The protein below binds the small molecule below.
Small molecule (SMILES): O=C(O)c1ccc[n+]([C@@H]2O[C@H](CO[P](=O)([O-])O)[C@@H](O)[C@H]2O)c1

Binding-site contacts:
Ligand atom C5 contacts residue ASP25 of chain 1.A at 3.4 Å.
Ligand atom P contacts residue THR299 of chain 6.A at 3.7 Å.
Ligand atom C2 contacts residue TYR27 of chain 1.A at 3.3 Å (hydrophobic).
Ligand atom C5 contacts residue PHE144 of chain 6.A at 3.4 Å (hydrophobic).
Ligand atom O1P contacts residue GLY278 of chain 6.A at 3.4 Å (h-bond).
Ligand atom O7 contacts residue GLY184 of chain 6.A at 3.1 Å.
Ligand atom C4 contacts residue SER170 of chain 6.A at 3.6 Å.
Ligand atom C7 contacts residue TYR27 of chain 1.A at 3.5 Å (hydrophobic).
Ligand atom N1 contacts residue ARG147 of chain 6.A at 3.6 Å (salt-bridge).
Ligand atom O1P contacts residue THR299 of chain 6.A at 3.5 Å (h-bond).
Ligand atom O2P contacts residue THR299 of chain 6.A at 2.4 Å (h-bond).
Ligand atom O7 contacts residue PHE144 of chain 6.A at 3.7 Å.
Ligand atom O3' contacts residue ASP243 of chain 6.A at 2.5 Å (salt-bridge).
Ligand atom O1P contacts residue GLY298 of chain 6.A at 3.1 Å (h-bond).
Ligand atom O2' contacts residue ARG241 of chain 6.A at 2.7 Å (salt-bridge).
Ligand atom C2 contacts residue PHE144 of chain 6.A at 3.6 Å (hydrophobic).
Ligand atom N1 contacts residue PHE144 of chain 6.A at 3.6 Å.
Ligand atom C6 contacts residue ARG147 of chain 6.A at 3.4 Å.
Ligand atom O8 contacts residue ARG241 of chain 6.A at 2.5 Å (salt-bridge).
Ligand atom O2' contacts residue ASP243 of chain 6.A at 3.5 Å (salt-bridge).
Ligand atom N1 contacts residue TYR27 of chain 1.A at 3.6 Å.
Ligand atom O2P contacts residue ARG148 of chain 6.A at 3.3 Å (salt-bridge).
Ligand atom C5 contacts residue SER170 of chain 6.A at 3.6 Å.
Ligand atom C3 contacts residue TYR27 of chain 1.A at 3.6 Å (hydrophobic).
Ligand atom O7 contacts residue TYR27 of chain 1.A at 3.7 Å.
Ligand atom C3 contacts residue PHE144 of chain 6.A at 3.5 Å (hydrophobic).
Ligand atom C4 contacts residue PHE144 of chain 6.A at 3.5 Å (hydrophobic).
Ligand atom O4' contacts residue ARG147 of chain 6.A at 3.4 Å (salt-bridge).
Ligand atom O8 contacts residue THR185 of chain 6.A at 2.5 Å (h-bond).
Ligand atom C3' contacts residue ASP243 of chain 6.A at 3.0 Å.
Ligand atom C2' contacts residue ASP243 of chain 6.A at 3.8 Å.
Ligand atom O8 contacts residue TYR27 of chain 1.A at 3.1 Å.
Ligand atom O3P contacts residue GLY277 of chain 6.A at 3.8 Å.
Ligand atom C7 contacts residue ARG241 of chain 6.A at 3.7 Å.
Ligand atom C7 contacts residue THR185 of chain 6.A at 3.6 Å.
Ligand atom O7 contacts residue THR185 of chain 6.A at 3.2 Å (h-bond).
Ligand atom C6 contacts residue PHE144 of chain 6.A at 3.0 Å (hydrophobic).
Ligand atom O3P contacts residue GLY278 of chain 6.A at 3.1 Å (h-bond).
Ligand atom O2P contacts residue GLY298 of chain 6.A at 3.7 Å.
Ligand atom C7 contacts residue PHE144 of chain 6.A at 3.6 Å (hydrophobic).

Sequence of chain 1.A:
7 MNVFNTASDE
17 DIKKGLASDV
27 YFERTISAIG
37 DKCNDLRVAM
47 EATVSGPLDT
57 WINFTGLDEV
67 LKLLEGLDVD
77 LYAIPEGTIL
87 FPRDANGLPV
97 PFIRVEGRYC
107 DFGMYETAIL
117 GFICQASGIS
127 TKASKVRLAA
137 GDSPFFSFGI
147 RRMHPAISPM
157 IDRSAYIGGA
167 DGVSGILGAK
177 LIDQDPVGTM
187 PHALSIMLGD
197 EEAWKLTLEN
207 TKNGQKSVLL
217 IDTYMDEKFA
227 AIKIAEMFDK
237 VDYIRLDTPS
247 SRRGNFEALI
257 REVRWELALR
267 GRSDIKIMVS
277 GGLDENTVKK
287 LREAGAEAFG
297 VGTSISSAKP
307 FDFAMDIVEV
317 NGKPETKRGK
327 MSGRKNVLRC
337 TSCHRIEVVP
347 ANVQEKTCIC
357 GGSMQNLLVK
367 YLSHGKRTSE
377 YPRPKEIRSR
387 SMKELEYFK

Sequence of chain 6.A:
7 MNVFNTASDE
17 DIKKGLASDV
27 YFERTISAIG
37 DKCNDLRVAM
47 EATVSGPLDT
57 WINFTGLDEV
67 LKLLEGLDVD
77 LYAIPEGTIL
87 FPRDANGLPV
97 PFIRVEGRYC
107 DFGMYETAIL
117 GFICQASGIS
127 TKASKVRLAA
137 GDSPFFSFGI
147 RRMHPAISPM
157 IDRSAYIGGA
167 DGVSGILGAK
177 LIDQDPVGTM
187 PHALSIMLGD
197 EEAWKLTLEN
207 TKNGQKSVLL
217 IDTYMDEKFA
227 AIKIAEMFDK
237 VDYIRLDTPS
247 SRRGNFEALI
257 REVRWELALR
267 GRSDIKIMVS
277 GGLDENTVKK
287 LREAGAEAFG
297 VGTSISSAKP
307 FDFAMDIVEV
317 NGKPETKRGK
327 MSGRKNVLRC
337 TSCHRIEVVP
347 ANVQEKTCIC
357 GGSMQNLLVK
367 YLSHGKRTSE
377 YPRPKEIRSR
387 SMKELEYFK